Sequence of chain 1.A:
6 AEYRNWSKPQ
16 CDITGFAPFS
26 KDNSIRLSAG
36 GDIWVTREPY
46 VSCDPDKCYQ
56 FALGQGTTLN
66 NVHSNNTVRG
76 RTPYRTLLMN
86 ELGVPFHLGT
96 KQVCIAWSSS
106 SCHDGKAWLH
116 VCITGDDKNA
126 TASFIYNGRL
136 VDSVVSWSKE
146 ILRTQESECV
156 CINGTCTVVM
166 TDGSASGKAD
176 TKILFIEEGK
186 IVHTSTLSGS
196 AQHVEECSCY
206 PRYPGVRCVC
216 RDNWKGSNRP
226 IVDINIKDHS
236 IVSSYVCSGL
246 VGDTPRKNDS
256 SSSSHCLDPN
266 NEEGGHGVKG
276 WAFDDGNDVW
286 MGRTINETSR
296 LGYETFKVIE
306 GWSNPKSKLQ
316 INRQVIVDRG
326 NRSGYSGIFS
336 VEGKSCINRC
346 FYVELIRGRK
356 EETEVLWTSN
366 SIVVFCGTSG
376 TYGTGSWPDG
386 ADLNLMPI

Binding-site contacts:
Ligand atom O5 contacts residue ASN71 of chain 1.A at 2.8 Å (h-bond).
Ligand atom O5 contacts residue ASN70 of chain 1.A at 2.4 Å (h-bond).
Ligand atom O7 contacts residue ASN70 of chain 1.A at 3.8 Å.
Ligand atom C1 contacts residue ASN70 of chain 1.A at 1.4 Å.
Ligand atom C8 contacts residue LEU361 of chain 1.A at 3.8 Å (hydrophobic).
Ligand atom C7 contacts residue ASN70 of chain 1.A at 3.6 Å.
Ligand atom O6 contacts residue ASN71 of chain 1.A at 2.9 Å (h-bond).
Ligand atom C5 contacts residue ASN70 of chain 1.A at 3.6 Å.
Ligand atom N2 contacts residue LEU361 of chain 1.A at 4.2 Å.
Ligand atom C7 contacts residue LEU361 of chain 1.A at 4.3 Å (hydrophobic).
Ligand atom C3 contacts residue ASN70 of chain 1.A at 3.9 Å.
Ligand atom C5 contacts residue ASN71 of chain 1.A at 3.7 Å.
Ligand atom N2 contacts residue ASN70 of chain 1.A at 3.0 Å (h-bond).
Ligand atom C1 contacts residue ASN71 of chain 1.A at 3.6 Å.
Ligand atom C4 contacts residue ASN70 of chain 1.A at 4.3 Å.
Ligand atom C6 contacts residue ASN71 of chain 1.A at 3.4 Å.
Ligand atom C2 contacts residue ASN70 of chain 1.A at 2.5 Å.

A protein and the small-molecule ligand that binds it are described below.
Small molecule (SMILES): CC(=O)N[C@@H]1[C@@H](O)[C@H](O)[C@@H](CO)O[C@H]1O